Binding-site contacts:
Ligand atom N40 contacts residue GLN219 of chain 1.A at 3.1 Å (h-bond).
Ligand atom N33 contacts residue ASN107 of chain 1.A at 2.9 Å (h-bond).
Ligand atom O34 contacts residue PHE58 of chain 1.A at 3.6 Å.
Ligand atom N62 contacts residue GLU55 of chain 1.A at 2.9 Å (salt-bridge).
Ligand atom N45 contacts residue TYR239 of chain 1.A at 3.1 Å (h-bond).
Ligand atom C42 contacts residue TYR239 of chain 1.A at 3.6 Å (hydrophobic).
Ligand atom O39 contacts residue TYR239 of chain 1.A at 3.3 Å.
Ligand atom C19 contacts residue CYN1 of chain 1.B at 3.3 Å.
Ligand atom N40 contacts residue TYR196 of chain 1.A at 3.5 Å.
Ligand atom C5 contacts residue CYN1 of chain 1.B at 3.6 Å.
Ligand atom C31 contacts residue ASN107 of chain 1.A at 3.6 Å.
Ligand atom C16 contacts residue CYN1 of chain 1.B at 3.6 Å.
Ligand atom C60 contacts residue GLU55 of chain 1.A at 3.5 Å.
Ligand atom C36 contacts residue SER195 of chain 1.A at 3.4 Å.
Ligand atom N29 contacts residue VAL91 of chain 1.A at 3.6 Å.
Ligand atom N29 contacts residue GLN93 of chain 1.A at 2.9 Å (h-bond).
Ligand atom C20 contacts residue PHE58 of chain 1.A at 3.6 Å (hydrophobic).
Ligand atom C35 contacts residue ILE148 of chain 1.A at 3.5 Å (hydrophobic).
Ligand atom C32 contacts residue PHE58 of chain 1.A at 3.6 Å (hydrophobic).
Ligand atom C60 contacts residue TYR316 of chain 1.A at 3.5 Å (hydrophobic).
Ligand atom C54 contacts residue TYR335 of chain 1.A at 3.6 Å (hydrophobic).
Ligand atom N21 contacts residue CYN1 of chain 1.B at 2.7 Å.
Ligand atom O28 contacts residue ARG133 of chain 1.A at 2.9 Å (salt-bridge).
Ligand atom C41 contacts residue TYR196 of chain 1.A at 3.6 Å (hydrophobic).
Ligand atom C6 contacts residue CYN1 of chain 1.B at 3.5 Å.
Ligand atom C4 contacts residue CYN1 of chain 1.B at 3.4 Å.
Ligand atom C38 contacts residue GLN219 of chain 1.A at 3.6 Å.
Ligand atom N62 contacts residue GLY56 of chain 1.A at 2.9 Å (h-bond).
Ligand atom N24 contacts residue CYN1 of chain 1.B at 2.8 Å.
Ligand atom N23 contacts residue CYN1 of chain 1.B at 3.0 Å.
Ligand atom N40 contacts residue SER195 of chain 1.A at 2.9 Å (h-bond).
Ligand atom O39 contacts residue GLN219 of chain 1.A at 3.0 Å (h-bond).
Ligand atom N22 contacts residue CYN1 of chain 1.B at 2.8 Å.
Ligand atom N33 contacts residue SER131 of chain 1.A at 3.4 Å (h-bond).
Ligand atom O63 contacts residue PHE58 of chain 1.A at 3.1 Å (h-bond).
Ligand atom N29 contacts residue GLU55 of chain 1.A at 3.0 Å (salt-bridge).
Ligand atom C1 contacts residue CYN1 of chain 1.B at 3.6 Å.
Ligand atom O34 contacts residue TRP149 of chain 1.A at 2.9 Å (h-bond).
Ligand atom CO contacts residue CYN1 of chain 1.B at 2.0 Å.
Ligand atom C54 contacts residue TYR316 of chain 1.A at 3.5 Å (hydrophobic).

Sequence of chain 1.A:
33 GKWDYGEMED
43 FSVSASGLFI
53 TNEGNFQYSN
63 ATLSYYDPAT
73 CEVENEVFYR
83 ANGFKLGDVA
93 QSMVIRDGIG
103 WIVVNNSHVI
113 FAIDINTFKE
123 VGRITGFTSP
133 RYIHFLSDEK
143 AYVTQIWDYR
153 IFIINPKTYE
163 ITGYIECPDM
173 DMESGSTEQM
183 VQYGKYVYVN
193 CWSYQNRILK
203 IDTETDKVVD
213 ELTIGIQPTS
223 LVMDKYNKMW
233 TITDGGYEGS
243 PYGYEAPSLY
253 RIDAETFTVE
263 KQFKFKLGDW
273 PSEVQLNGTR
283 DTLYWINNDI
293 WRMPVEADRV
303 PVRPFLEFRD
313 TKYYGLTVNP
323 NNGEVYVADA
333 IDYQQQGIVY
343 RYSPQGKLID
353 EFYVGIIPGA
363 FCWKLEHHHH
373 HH

A protein and the small-molecule ligand that binds it are described below.
Small molecule (SMILES): CC1=C2[N-]3->[Co+2]45<-N6=C1[C@@H](CCC(N)=O)C(C)(C)C6=CC1=N->4C(=C(C)C4=N->5[C@@](C)([C@H]3[C@H](CC(N)=O)[C@@]2(C)CCC(=O)NC[C@@H](C)O)[C@@](C)(CC(N)=O)[C@@H]4CCC(N)=O)[C@@](C)(CC(N)=O)[C@@H]1CCC(N)=O